This protein binds this small molecule.
Small molecule (SMILES): Nc1ccn([C@@H]2O[C@H](CO[P](=O)(O)O[C@H]3[C@@H](O)[C@H](n4ccc(N)nc4=O)O[C@@H]3CO[P](=O)(O)O[C@H]3[C@@H](O)[C@H](n4cnc5c(N)ncnc54)O[C@@H]3CO[P](=O)(O)O[C@H]3[C@@H](O)[C@H](n4ccc(N)nc4=O)O[C@@H]3CO[P](=O)(O)O[C@H]3[C@@H](O)[C@H](n4ccc(=O)[nH]c4=O)O[C@@H]3CO[P](=O)(O)O[C@H]3[C@@H](O)[C@H](n4cnc5c(N)ncnc54)O[C@@H]3CO[P](=O)(O)O[C@H]3[C@@H](O)[C@H](n4cnc5c(=O)nc(N)[nH]c54)O[C@@H]3CO[P](=O)(O)O[C@H]3[C@@H](O)[C@H](n4cnc5c(=O)nc(N)[nH]c54)O[C@@H]3CO)[C@@H](O)[C@H]2O)c(=O)n1

Sequence of chain 43.E:
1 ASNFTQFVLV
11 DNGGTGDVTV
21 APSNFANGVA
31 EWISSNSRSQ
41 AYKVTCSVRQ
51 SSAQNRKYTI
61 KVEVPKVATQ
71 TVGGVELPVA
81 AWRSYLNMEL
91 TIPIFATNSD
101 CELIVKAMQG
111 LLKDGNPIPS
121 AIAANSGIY

Sequence of chain 22.E:
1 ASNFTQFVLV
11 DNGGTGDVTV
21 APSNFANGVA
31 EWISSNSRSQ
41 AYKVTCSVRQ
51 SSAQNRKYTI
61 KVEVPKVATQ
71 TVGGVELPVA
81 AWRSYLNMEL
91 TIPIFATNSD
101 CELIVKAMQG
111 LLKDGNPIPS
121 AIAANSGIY

Binding-site contacts:
Ligand atom C3' contacts residue TYR85 of chain 43.E at 3.4 Å (hydrophobic).
Ligand atom N1 contacts residue SER47 of chain 43.E at 2.9 Å (h-bond).
Ligand atom P contacts residue ARG49 of chain 22.E at 3.0 Å.
Ligand atom N6 contacts residue THR45 of chain 43.E at 2.7 Å (h-bond).
Ligand atom N1 contacts residue TYR85 of chain 43.E at 3.5 Å.
Ligand atom O2' contacts residue GLU63 of chain 43.E at 3.2 Å (salt-bridge).
Ligand atom N9 contacts residue LYS61 of chain 43.E at 3.3 Å (salt-bridge).
Ligand atom OP2 contacts residue ASN55 of chain 22.E at 3.4 Å (h-bond).
Ligand atom C4' contacts residue TYR85 of chain 43.E at 3.2 Å (hydrophobic).
Ligand atom C4 contacts residue TYR85 of chain 43.E at 3.6 Å (hydrophobic).
Ligand atom O3' contacts residue ARG49 of chain 22.E at 3.4 Å (salt-bridge).
Ligand atom C5' contacts residue ARG49 of chain 22.E at 3.5 Å.
Ligand atom N3 contacts residue TYR85 of chain 43.E at 3.5 Å.
Ligand atom O3' contacts residue SER51 of chain 22.E at 3.3 Å (h-bond).
Ligand atom N7 contacts residue LYS61 of chain 43.E at 3.3 Å.
Ligand atom C2 contacts residue SER47 of chain 43.E at 3.2 Å.
Ligand atom C5' contacts residue TYR85 of chain 43.E at 2.9 Å (hydrophobic).
Ligand atom OP1 contacts residue ARG49 of chain 22.E at 2.5 Å (salt-bridge).
Ligand atom N6 contacts residue THR59 of chain 43.E at 2.8 Å (h-bond).
Ligand atom OP1 contacts residue SER51 of chain 22.E at 2.9 Å (h-bond).
Ligand atom N7 contacts residue THR45 of chain 43.E at 2.6 Å (h-bond).
Ligand atom OP2 contacts residue TYR85 of chain 43.E at 2.7 Å (h-bond).
Ligand atom C2' contacts residue TYR85 of chain 43.E at 3.4 Å (hydrophobic).
Ligand atom OP1 contacts residue SER51 of chain 22.E at 3.5 Å.
Ligand atom N6 contacts residue CYS46 of chain 43.E at 3.3 Å (h-bond).
Ligand atom C5 contacts residue THR45 of chain 43.E at 3.2 Å.
Ligand atom OP2 contacts residue LYS57 of chain 22.E at 2.6 Å (salt-bridge).
Ligand atom O2' contacts residue TYR85 of chain 43.E at 3.4 Å.
Ligand atom O4' contacts residue LYS61 of chain 43.E at 2.8 Å (salt-bridge).
Ligand atom OP2 contacts residue SER51 of chain 22.E at 3.4 Å (h-bond).
Ligand atom C6 contacts residue THR45 of chain 43.E at 3.3 Å.
Ligand atom OP1 contacts residue SER52 of chain 22.E at 3.2 Å.
Ligand atom C8 contacts residue LYS61 of chain 43.E at 3.4 Å.
Ligand atom OP2 contacts residue LYS43 of chain 43.E at 2.7 Å (salt-bridge).
Ligand atom P contacts residue SER51 of chain 22.E at 3.5 Å.
Ligand atom O2 contacts residue ASN87 of chain 43.E at 3.3 Å (h-bond).
Ligand atom C2' contacts residue GLU63 of chain 43.E at 3.5 Å.
Ligand atom OP1 contacts residue ASN55 of chain 22.E at 2.8 Å (h-bond).
Ligand atom OP2 contacts residue ARG49 of chain 22.E at 2.3 Å (salt-bridge).
Ligand atom C5' contacts residue SER51 of chain 22.E at 3.3 Å.